Sequence of chain 1.D:
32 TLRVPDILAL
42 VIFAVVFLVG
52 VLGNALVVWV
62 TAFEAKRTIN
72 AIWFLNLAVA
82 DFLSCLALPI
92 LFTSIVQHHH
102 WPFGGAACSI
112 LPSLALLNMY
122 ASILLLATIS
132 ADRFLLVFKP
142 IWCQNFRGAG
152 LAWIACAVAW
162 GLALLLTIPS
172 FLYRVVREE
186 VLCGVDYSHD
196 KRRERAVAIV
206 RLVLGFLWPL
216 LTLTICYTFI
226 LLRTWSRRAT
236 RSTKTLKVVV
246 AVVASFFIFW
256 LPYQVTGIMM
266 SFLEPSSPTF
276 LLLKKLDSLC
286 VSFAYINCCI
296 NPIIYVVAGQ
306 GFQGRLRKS

This protein binds this small molecule.
Small molecule (SMILES): CN[C@@H](Cc1ccccc1)C(=O)N[C@@H](CCCCN)C(=O)N1CCC[C@H]1C(=O)N[C@H](CC1CCCCC1)C(=O)N[C@@H](CC1=c2ccccc2=NC1)C(=O)N[C@H](CCCN=C(N)N)C(=O)O

Binding-site contacts:
Ligand atom CH2 contacts residue VAL286 of chain 1.D at 3.2 Å (hydrophobic).
Ligand atom CE3 contacts residue ASP282 of chain 1.D at 3.3 Å.
Ligand atom CB contacts residue LEU187 of chain 1.D at 4.0 Å (hydrophobic).
Ligand atom O contacts residue LYS279 of chain 1.D at 3.0 Å.
Ligand atom NH2 contacts residue TYR258 of chain 1.D at 3.5 Å (h-bond).
Ligand atom NH1 contacts residue TYR258 of chain 1.D at 3.6 Å.
Ligand atom CG contacts residue PHE275 of chain 1.D at 3.9 Å (hydrophobic).
Ligand atom CZ2 contacts residue VAL286 of chain 1.D at 3.4 Å (hydrophobic).
Ligand atom CZ contacts residue TYR258 of chain 1.D at 3.3 Å (hydrophobic).
Ligand atom CE1 contacts residue GLY189 of chain 1.D at 3.7 Å.
Ligand atom NE contacts residue TYR258 of chain 1.D at 3.1 Å.
Ligand atom CZ contacts residue ARG178 of chain 1.D at 4.1 Å.
Ligand atom NZ contacts residue GLU199 of chain 1.D at 2.9 Å (salt-bridge).
Ligand atom NH2 contacts residue ASP282 of chain 1.D at 3.7 Å.
Ligand atom CE3 contacts residue VAL286 of chain 1.D at 3.1 Å (hydrophobic).
Ligand atom C3 contacts residue LEU92 of chain 1.D at 3.8 Å (hydrophobic).
Ligand atom CZ contacts residue LEU187 of chain 1.D at 3.8 Å (hydrophobic).
Ligand atom CZ contacts residue GLY189 of chain 1.D at 3.9 Å.
Ligand atom CD2 contacts residue VAL286 of chain 1.D at 3.6 Å (hydrophobic).
Ligand atom CZ contacts residue CYS188 of chain 1.D at 4.1 Å (hydrophobic).
Ligand atom CZ contacts residue VAL286 of chain 1.D at 3.6 Å (hydrophobic).
Ligand atom CD1 contacts residue VAL190 of chain 1.D at 3.9 Å (hydrophobic).
Ligand atom NH1 contacts residue VAL286 of chain 1.D at 2.3 Å.
Ligand atom N contacts residue VAL190 of chain 1.D at 3.9 Å.
Ligand atom CD contacts residue GLY262 of chain 1.D at 3.6 Å.
Ligand atom C1 contacts residue ASP191 of chain 1.D at 3.9 Å.
Ligand atom NH1 contacts residue ASP282 of chain 1.D at 3.2 Å (salt-bridge).
Ligand atom C5 contacts residue HIS100 of chain 1.D at 2.8 Å.
Ligand atom CZ3 contacts residue ASP282 of chain 1.D at 3.9 Å.
Ligand atom CE2 contacts residue LEU187 of chain 1.D at 3.7 Å (hydrophobic).
Ligand atom C6 contacts residue HIS100 of chain 1.D at 3.1 Å.
Ligand atom CZ contacts residue ASP282 of chain 1.D at 3.5 Å.
Ligand atom CE1 contacts residue ARG178 of chain 1.D at 3.9 Å.
Ligand atom NH2 contacts residue THR261 of chain 1.D at 3.0 Å (h-bond).
Ligand atom CE2 contacts residue VAL286 of chain 1.D at 3.9 Å (hydrophobic).
Ligand atom CA contacts residue VAL190 of chain 1.D at 4.0 Å (hydrophobic).
Ligand atom C4 contacts residue HIS100 of chain 1.D at 3.9 Å.
Ligand atom C4 contacts residue ILE96 of chain 1.D at 3.8 Å (hydrophobic).
Ligand atom CB contacts residue LYS279 of chain 1.D at 3.7 Å.
Ligand atom CZ3 contacts residue VAL286 of chain 1.D at 3.3 Å (hydrophobic).